Sequence of chain 1.C:
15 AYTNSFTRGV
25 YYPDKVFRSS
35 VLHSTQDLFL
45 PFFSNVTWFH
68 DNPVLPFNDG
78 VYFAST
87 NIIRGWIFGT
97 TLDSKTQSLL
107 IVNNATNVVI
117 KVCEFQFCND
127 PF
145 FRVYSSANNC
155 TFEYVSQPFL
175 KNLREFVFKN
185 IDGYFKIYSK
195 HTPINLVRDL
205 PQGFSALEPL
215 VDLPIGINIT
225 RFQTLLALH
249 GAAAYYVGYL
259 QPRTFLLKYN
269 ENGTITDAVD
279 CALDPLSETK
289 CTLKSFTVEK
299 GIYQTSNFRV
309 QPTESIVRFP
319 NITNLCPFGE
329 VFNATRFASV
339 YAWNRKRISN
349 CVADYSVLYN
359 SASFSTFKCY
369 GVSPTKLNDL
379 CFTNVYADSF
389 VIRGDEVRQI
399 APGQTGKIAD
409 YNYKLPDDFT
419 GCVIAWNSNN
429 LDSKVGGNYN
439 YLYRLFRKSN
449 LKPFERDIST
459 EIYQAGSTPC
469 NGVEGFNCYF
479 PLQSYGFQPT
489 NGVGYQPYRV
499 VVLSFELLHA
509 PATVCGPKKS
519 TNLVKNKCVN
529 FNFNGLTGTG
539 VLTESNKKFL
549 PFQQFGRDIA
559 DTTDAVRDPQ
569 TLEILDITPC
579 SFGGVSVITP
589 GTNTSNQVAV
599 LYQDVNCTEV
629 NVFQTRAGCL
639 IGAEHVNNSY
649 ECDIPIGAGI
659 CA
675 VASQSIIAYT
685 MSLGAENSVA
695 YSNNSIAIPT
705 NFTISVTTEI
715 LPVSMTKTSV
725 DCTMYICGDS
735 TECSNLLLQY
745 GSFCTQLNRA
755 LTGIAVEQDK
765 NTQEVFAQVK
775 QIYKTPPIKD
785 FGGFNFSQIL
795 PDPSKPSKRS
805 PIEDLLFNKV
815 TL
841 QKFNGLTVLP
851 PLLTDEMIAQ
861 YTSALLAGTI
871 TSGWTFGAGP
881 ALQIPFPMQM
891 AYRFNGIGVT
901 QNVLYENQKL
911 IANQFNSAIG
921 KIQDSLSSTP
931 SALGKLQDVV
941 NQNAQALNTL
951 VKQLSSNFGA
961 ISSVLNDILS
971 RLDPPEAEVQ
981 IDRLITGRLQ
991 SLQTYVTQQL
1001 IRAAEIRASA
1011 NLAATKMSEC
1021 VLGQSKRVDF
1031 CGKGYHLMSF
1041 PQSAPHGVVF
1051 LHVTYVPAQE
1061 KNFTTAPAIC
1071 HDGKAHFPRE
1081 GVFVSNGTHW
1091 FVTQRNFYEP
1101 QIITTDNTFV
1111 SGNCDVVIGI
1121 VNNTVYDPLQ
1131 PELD

This small molecule binds to this protein.
Small molecule (SMILES): CC(=O)N[C@@H]1[C@@H](O)[C@H](O)[C@@H](CO)O[C@H]1O

Sequence of chain 1.A:
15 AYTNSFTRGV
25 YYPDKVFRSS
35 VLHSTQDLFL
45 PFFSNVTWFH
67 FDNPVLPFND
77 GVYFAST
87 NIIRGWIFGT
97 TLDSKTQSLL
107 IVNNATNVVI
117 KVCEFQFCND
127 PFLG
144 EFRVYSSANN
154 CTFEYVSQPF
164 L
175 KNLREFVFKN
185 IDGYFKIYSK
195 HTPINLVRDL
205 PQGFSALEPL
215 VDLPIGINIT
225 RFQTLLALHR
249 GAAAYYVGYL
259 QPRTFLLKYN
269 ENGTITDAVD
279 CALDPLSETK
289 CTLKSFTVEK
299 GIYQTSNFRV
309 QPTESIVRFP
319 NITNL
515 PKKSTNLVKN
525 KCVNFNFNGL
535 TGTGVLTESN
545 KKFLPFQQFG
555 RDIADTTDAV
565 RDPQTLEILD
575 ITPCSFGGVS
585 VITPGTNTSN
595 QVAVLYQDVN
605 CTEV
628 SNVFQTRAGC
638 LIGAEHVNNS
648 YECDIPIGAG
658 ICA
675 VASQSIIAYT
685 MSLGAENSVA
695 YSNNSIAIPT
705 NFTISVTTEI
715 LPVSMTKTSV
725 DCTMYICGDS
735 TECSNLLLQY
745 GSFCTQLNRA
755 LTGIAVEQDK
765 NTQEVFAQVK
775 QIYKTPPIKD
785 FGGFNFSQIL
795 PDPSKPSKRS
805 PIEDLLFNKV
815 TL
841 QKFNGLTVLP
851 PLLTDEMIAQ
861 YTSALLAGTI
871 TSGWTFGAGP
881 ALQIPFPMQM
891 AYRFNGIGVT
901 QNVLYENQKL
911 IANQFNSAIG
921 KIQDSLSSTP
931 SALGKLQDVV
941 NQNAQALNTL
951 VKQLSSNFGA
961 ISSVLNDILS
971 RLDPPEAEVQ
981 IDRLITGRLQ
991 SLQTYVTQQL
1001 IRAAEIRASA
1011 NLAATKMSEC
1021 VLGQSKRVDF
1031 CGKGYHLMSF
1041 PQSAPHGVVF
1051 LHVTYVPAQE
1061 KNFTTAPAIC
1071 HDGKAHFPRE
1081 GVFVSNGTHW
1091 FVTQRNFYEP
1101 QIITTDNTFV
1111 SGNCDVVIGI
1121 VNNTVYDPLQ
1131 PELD

Binding-site contacts:
Ligand atom C8 contacts residue GLU1060 of chain 1.C at 3.2 Å.
Ligand atom O4 contacts residue ALA694 of chain 1.C at 4.4 Å.
Ligand atom O5 contacts residue ASN1062 of chain 1.C at 2.3 Å (h-bond).
Ligand atom C1 contacts residue GLN883 of chain 1.A at 3.9 Å.
Ligand atom C4 contacts residue ASN1062 of chain 1.C at 4.2 Å.
Ligand atom C5 contacts residue ALA694 of chain 1.C at 3.6 Å (hydrophobic).
Ligand atom C6 contacts residue ALA694 of chain 1.C at 3.9 Å (hydrophobic).
Ligand atom C5 contacts residue ASN1062 of chain 1.C at 3.6 Å.
Ligand atom O5 contacts residue ALA694 of chain 1.C at 4.4 Å.
Ligand atom C7 contacts residue GLU1060 of chain 1.C at 4.5 Å.
Ligand atom C3 contacts residue ASN1062 of chain 1.C at 3.8 Å.
Ligand atom O5 contacts residue GLN883 of chain 1.A at 4.5 Å.
Ligand atom O6 contacts residue ASN1062 of chain 1.C at 4.5 Å.
Ligand atom C2 contacts residue ASN1062 of chain 1.C at 2.5 Å.
Ligand atom N2 contacts residue ASN1062 of chain 1.C at 3.0 Å (h-bond).
Ligand atom C1 contacts residue ASN1062 of chain 1.C at 1.4 Å.
Ligand atom C7 contacts residue ASN1062 of chain 1.C at 4.1 Å.
Ligand atom O6 contacts residue ALA694 of chain 1.C at 4.3 Å.